A small-molecule ligand and the protein it binds are described below.
Small molecule (SMILES): Nc1ncnc2c1ncn2[C@@H]1O[C@H](CO[P](=O)(O)O[P](=O)(O)NP(=O)(O)O)[C@@H](O)[C@H]1O

Binding-site contacts:
Ligand atom C5 contacts residue VAL320 of chain 1.A at 3.4 Å (hydrophobic).
Ligand atom C6 contacts residue GLN195 of chain 1.A at 3.5 Å.
Ligand atom PA contacts residue MG1 of chain 1.C at 3.4 Å.
Ligand atom C6 contacts residue GLN196 of chain 1.A at 3.6 Å.
Ligand atom O1B contacts residue VAL232 of chain 1.A at 3.5 Å.
Ligand atom C5 contacts residue GLN195 of chain 1.A at 3.6 Å.
Ligand atom O1G contacts residue LYS34 of chain 1.A at 3.7 Å.
Ligand atom PB contacts residue MG1 of chain 1.C at 2.6 Å.
Ligand atom O1A contacts residue LYS34 of chain 1.A at 3.2 Å (salt-bridge).
Ligand atom C2 contacts residue ILE198 of chain 1.A at 3.5 Å (hydrophobic).
Ligand atom O1G contacts residue GLN321 of chain 1.A at 3.0 Å (h-bond).
Ligand atom N1 contacts residue MET197 of chain 1.A at 3.5 Å.
Ligand atom O1G contacts residue MG1 of chain 1.C at 2.2 Å.
Ligand atom N3B contacts residue MG1 of chain 1.C at 3.5 Å.
Ligand atom O3' contacts residue GLU229 of chain 1.A at 3.2 Å (salt-bridge).
Ligand atom C2 contacts residue MET197 of chain 1.A at 3.4 Å (hydrophobic).
Ligand atom O5' contacts residue THR148 of chain 1.A at 3.6 Å.
Ligand atom N6 contacts residue GLN196 of chain 1.A at 2.6 Å (h-bond).
Ligand atom O1G contacts residue ARG323 of chain 1.A at 3.4 Å (salt-bridge).
Ligand atom O4' contacts residue LEU150 of chain 1.A at 3.3 Å.
Ligand atom PG contacts residue MG1 of chain 1.C at 3.2 Å.
Ligand atom O1B contacts residue MG1 of chain 1.C at 2.4 Å.
Ligand atom O2' contacts residue VAL320 of chain 1.A at 3.6 Å.
Ligand atom O2G contacts residue LYS34 of chain 1.A at 3.4 Å (salt-bridge).
Ligand atom N7 contacts residue GLN195 of chain 1.A at 3.3 Å (h-bond).
Ligand atom O1A contacts residue ARG129 of chain 1.A at 2.9 Å (salt-bridge).
Ligand atom N7 contacts residue ARG129 of chain 1.A at 3.4 Å (salt-bridge).
Ligand atom O3G contacts residue ALA143 of chain 1.A at 3.6 Å.
Ligand atom N1 contacts residue ILE198 of chain 1.A at 3.1 Å (h-bond).
Ligand atom N6 contacts residue GLN195 of chain 1.A at 2.7 Å (h-bond).
Ligand atom C6 contacts residue VAL320 of chain 1.A at 3.7 Å (hydrophobic).
Ligand atom O2B contacts residue VAL232 of chain 1.A at 3.5 Å.
Ligand atom O2A contacts residue LYS34 of chain 1.A at 3.2 Å (salt-bridge).
Ligand atom O3G contacts residue ARG323 of chain 1.A at 3.1 Å (salt-bridge).
Ligand atom O3' contacts residue GLY228 of chain 1.A at 3.0 Å.
Ligand atom O3A contacts residue GLU309 of chain 1.A at 3.2 Å (salt-bridge).
Ligand atom N7 contacts residue VAL320 of chain 1.A at 3.5 Å.
Ligand atom O3A contacts residue MG1 of chain 1.C at 2.0 Å.
Ligand atom O2A contacts residue THR148 of chain 1.A at 2.7 Å (h-bond).
Ligand atom O3G contacts residue GLY144 of chain 1.A at 2.8 Å (h-bond).

Sequence of chain 1.A:
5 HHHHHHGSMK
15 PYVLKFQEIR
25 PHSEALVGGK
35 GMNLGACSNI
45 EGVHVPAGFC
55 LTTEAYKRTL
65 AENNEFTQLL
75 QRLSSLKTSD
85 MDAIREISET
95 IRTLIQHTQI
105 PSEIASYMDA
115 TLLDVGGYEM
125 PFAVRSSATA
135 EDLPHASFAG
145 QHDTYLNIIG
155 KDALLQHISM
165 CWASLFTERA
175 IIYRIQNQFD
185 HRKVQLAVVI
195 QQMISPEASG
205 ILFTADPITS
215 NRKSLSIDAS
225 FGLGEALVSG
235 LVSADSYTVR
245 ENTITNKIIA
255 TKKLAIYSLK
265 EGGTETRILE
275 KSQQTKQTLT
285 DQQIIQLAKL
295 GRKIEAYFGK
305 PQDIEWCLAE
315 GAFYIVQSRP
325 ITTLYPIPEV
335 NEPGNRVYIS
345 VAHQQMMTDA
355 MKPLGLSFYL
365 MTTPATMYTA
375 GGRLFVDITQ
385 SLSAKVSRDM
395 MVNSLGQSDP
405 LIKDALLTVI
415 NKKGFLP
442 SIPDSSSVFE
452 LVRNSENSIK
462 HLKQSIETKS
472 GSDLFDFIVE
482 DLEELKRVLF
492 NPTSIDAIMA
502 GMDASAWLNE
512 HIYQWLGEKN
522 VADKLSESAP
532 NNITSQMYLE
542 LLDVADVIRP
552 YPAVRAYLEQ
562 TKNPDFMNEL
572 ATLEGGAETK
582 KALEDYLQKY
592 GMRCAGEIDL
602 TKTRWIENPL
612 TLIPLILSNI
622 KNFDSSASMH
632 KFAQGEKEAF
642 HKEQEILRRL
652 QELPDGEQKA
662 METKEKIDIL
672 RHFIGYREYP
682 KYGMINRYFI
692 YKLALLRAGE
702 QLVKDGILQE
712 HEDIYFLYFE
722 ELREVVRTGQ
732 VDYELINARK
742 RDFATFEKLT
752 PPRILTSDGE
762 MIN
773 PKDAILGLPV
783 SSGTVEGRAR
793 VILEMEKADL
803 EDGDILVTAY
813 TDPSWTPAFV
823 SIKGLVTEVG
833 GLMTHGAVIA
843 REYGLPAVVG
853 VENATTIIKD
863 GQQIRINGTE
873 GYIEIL